The protein below binds the small molecule below.
Small molecule (SMILES): CC(=O)N[C@H]1[C@H](O[C@H]2[C@H](O)[C@@H](NC(C)=O)CO[C@@H]2CO)O[C@H](CO)[C@@H](O)[C@@H]1O

Sequence of chain 1.G:
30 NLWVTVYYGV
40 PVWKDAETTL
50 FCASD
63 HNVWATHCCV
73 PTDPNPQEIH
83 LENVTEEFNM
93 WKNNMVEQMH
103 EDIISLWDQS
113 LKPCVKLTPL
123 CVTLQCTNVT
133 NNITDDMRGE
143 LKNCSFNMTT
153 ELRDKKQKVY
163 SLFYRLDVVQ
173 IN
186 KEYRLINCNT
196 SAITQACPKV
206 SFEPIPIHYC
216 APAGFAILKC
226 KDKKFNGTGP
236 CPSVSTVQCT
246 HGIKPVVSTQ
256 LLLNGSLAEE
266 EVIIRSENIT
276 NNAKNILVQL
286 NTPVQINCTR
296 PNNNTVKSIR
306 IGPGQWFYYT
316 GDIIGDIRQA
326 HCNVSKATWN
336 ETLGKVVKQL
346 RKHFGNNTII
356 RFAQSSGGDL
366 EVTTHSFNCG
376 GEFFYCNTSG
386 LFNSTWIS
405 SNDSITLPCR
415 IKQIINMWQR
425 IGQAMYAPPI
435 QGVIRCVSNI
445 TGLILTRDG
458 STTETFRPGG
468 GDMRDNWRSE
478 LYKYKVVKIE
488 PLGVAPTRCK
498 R

Binding-site contacts:
Ligand atom C8 contacts residue ASN194 of chain 1.C at 4.4 Å.
Ligand atom O7 contacts residue ARG305 of chain 1.G at 3.0 Å (salt-bridge).
Ligand atom N2 contacts residue THR195 of chain 1.C at 3.9 Å.
Ligand atom C1 contacts residue ARG189 of chain 1.C at 4.0 Å.
Ligand atom C5 contacts residue ARG189 of chain 1.C at 4.1 Å.
Ligand atom O6 contacts residue ARG189 of chain 1.C at 3.8 Å.
Ligand atom O5 contacts residue ASN194 of chain 1.C at 2.4 Å (h-bond).
Ligand atom C8 contacts residue THR195 of chain 1.C at 3.9 Å.
Ligand atom C8 contacts residue VAL171 of chain 1.C at 3.8 Å (hydrophobic).
Ligand atom C1 contacts residue ASN194 of chain 1.C at 1.5 Å.
Ligand atom C5 contacts residue ASN194 of chain 1.C at 3.8 Å.
Ligand atom C6 contacts residue ARG189 of chain 1.C at 3.8 Å.
Ligand atom N2 contacts residue ASN194 of chain 1.C at 2.9 Å (h-bond).
Ligand atom C7 contacts residue THR195 of chain 1.C at 4.2 Å.
Ligand atom C8 contacts residue ARG305 of chain 1.G at 3.6 Å.
Ligand atom C4 contacts residue ASN194 of chain 1.C at 4.4 Å.
Ligand atom C7 contacts residue ARG305 of chain 1.G at 3.7 Å.
Ligand atom C7 contacts residue ASN194 of chain 1.C at 3.4 Å.
Ligand atom C2 contacts residue ASN194 of chain 1.C at 2.5 Å.
Ligand atom O7 contacts residue ASN194 of chain 1.C at 3.5 Å (h-bond).
Ligand atom O5 contacts residue ARG189 of chain 1.C at 3.1 Å (salt-bridge).
Ligand atom C3 contacts residue ASN194 of chain 1.C at 3.9 Å.

Sequence of chain 1.C:
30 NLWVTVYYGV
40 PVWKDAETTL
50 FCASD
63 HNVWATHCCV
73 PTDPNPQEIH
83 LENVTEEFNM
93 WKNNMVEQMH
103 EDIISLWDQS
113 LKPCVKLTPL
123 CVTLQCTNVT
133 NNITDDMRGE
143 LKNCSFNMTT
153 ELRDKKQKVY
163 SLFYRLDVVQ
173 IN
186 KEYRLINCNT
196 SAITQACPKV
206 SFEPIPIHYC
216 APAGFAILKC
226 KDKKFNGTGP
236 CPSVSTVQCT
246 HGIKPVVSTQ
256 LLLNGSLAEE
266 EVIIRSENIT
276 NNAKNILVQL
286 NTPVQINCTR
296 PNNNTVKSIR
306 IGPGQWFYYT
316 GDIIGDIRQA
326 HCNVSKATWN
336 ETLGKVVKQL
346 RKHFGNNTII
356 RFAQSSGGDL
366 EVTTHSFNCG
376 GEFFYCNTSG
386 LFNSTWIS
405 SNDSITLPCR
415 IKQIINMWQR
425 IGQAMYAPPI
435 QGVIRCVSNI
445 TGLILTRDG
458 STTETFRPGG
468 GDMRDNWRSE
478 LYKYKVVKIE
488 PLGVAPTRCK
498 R